This protein binds this small molecule.
Small molecule (SMILES): CC(=O)N[C@@H]1[C@@H](O)[C@H](O)[C@@H](CO)O[C@H]1O

Binding-site contacts:
Ligand atom C8 contacts residue ILE156 of chain 1.D at 3.9 Å (hydrophobic).
Ligand atom C2 contacts residue ASN118 of chain 1.D at 2.4 Å.
Ligand atom C8 contacts residue ASN118 of chain 1.D at 4.2 Å.
Ligand atom C7 contacts residue ILE156 of chain 1.D at 4.2 Å (hydrophobic).
Ligand atom C1 contacts residue ASN118 of chain 1.D at 1.4 Å.
Ligand atom C6 contacts residue THR120 of chain 1.D at 4.1 Å.
Ligand atom O6 contacts residue GLY121 of chain 1.D at 4.1 Å.
Ligand atom C3 contacts residue THR120 of chain 1.D at 4.2 Å.
Ligand atom C8 contacts residue SER158 of chain 1.D at 3.9 Å.
Ligand atom O5 contacts residue ASN118 of chain 1.D at 2.4 Å (h-bond).
Ligand atom C3 contacts residue ASN118 of chain 1.D at 3.8 Å.
Ligand atom C7 contacts residue ASN118 of chain 1.D at 3.0 Å.
Ligand atom C5 contacts residue ASN118 of chain 1.D at 3.6 Å.
Ligand atom O5 contacts residue THR120 of chain 1.D at 3.8 Å.
Ligand atom C8 contacts residue LEU161 of chain 1.D at 3.7 Å (hydrophobic).
Ligand atom O6 contacts residue ASN118 of chain 1.D at 4.5 Å.
Ligand atom C5 contacts residue THR120 of chain 1.D at 3.6 Å.
Ligand atom C1 contacts residue THR120 of chain 1.D at 3.8 Å.
Ligand atom C8 contacts residue ARG157 of chain 1.D at 4.5 Å.
Ligand atom O7 contacts residue ILE156 of chain 1.D at 4.0 Å.
Ligand atom O6 contacts residue THR120 of chain 1.D at 3.1 Å (h-bond).
Ligand atom C4 contacts residue ASN118 of chain 1.D at 4.2 Å.
Ligand atom O6 contacts residue PRO122 of chain 1.D at 3.9 Å.
Ligand atom N2 contacts residue ASN118 of chain 1.D at 2.8 Å (h-bond).
Ligand atom C4 contacts residue THR120 of chain 1.D at 4.4 Å.
Ligand atom O7 contacts residue HIS220 of chain 1.D at 3.4 Å (h-bond).
Ligand atom C7 contacts residue HIS220 of chain 1.D at 4.2 Å.
Ligand atom O7 contacts residue ASN118 of chain 1.D at 2.9 Å (h-bond).

Sequence of chain 1.D:
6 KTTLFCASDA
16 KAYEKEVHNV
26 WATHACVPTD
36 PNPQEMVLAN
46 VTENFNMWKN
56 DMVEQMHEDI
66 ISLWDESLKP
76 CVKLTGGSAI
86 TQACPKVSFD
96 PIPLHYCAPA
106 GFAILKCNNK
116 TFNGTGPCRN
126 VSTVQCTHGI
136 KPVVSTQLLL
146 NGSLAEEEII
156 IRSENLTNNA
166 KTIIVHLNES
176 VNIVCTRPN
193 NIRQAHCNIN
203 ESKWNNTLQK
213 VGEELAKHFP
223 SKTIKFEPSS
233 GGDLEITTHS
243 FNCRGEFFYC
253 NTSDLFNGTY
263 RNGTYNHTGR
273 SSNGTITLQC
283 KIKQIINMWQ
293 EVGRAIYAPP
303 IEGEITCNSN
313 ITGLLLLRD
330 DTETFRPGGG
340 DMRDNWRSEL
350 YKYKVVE